The protein below binds the small molecule below.
Small molecule (SMILES): O=c1ccn([C@@H]2O[C@H](CO[P](=O)(O)O[C@H]3[C@@H](O)[C@H](n4ccc(=O)[nH]c4=O)O[C@@H]3COP(=O)(O)O)[C@@H](O)[C@H]2O)c(=O)[nH]1

Sequence of chain 1.A:
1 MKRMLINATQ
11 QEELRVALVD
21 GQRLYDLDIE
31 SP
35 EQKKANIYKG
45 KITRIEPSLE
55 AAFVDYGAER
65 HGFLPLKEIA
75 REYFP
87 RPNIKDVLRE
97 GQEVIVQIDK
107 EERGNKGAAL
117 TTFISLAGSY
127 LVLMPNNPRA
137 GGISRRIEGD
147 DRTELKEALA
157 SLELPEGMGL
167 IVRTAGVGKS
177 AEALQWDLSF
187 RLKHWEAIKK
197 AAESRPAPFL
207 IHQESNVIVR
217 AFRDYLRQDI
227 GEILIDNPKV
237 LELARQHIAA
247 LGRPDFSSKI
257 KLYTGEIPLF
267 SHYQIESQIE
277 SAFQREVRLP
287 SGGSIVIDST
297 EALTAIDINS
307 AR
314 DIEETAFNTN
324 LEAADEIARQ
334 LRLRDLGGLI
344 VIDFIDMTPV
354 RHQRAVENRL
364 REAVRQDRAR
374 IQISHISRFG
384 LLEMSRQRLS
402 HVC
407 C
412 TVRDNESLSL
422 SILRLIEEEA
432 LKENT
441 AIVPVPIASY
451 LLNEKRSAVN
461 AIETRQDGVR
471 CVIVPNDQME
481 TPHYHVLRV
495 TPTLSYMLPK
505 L

Binding-site contacts:
Ligand atom O4 contacts residue VAL128 of chain 1.A at 3.8 Å.
Ligand atom OP2 contacts residue THR170 of chain 1.A at 2.8 Å (h-bond).
Ligand atom C2 contacts residue ALA136 of chain 1.A at 4.0 Å (hydrophobic).
Ligand atom OP1 contacts residue ARG169 of chain 1.A at 2.6 Å (salt-bridge).
Ligand atom C2 contacts residue GLY137 of chain 1.A at 3.6 Å.
Ligand atom O2 contacts residue ALA136 of chain 1.A at 3.2 Å.
Ligand atom OP2 contacts residue SER140 of chain 1.A at 3.7 Å.
Ligand atom C5 contacts residue ARG169 of chain 1.A at 4.1 Å.
Ligand atom C5' contacts residue ILE139 of chain 1.A at 3.2 Å (hydrophobic).
Ligand atom C5' contacts residue SER140 of chain 1.A at 3.2 Å.
Ligand atom OP2 contacts residue ARG169 of chain 1.A at 3.6 Å.
Ligand atom O2 contacts residue GLY137 of chain 1.A at 2.8 Å (h-bond).
Ligand atom C6 contacts residue ILE167 of chain 1.A at 4.0 Å (hydrophobic).
Ligand atom OP3 contacts residue ARG142 of chain 1.A at 4.2 Å.
Ligand atom O4 contacts residue ALA123 of chain 1.A at 3.3 Å.
Ligand atom OP1 contacts residue SER140 of chain 1.A at 3.4 Å.
Ligand atom C5' contacts residue ARG141 of chain 1.A at 4.0 Å.
Ligand atom C5 contacts residue VAL128 of chain 1.A at 3.5 Å (hydrophobic).
Ligand atom N3 contacts residue ALA136 of chain 1.A at 3.7 Å.
Ligand atom C4 contacts residue VAL128 of chain 1.A at 3.8 Å (hydrophobic).
Ligand atom C6 contacts residue VAL128 of chain 1.A at 3.9 Å (hydrophobic).
Ligand atom C1' contacts residue GLY137 of chain 1.A at 3.7 Å.
Ligand atom P contacts residue THR170 of chain 1.A at 3.9 Å.
Ligand atom C4 contacts residue ALA123 of chain 1.A at 4.2 Å (hydrophobic).
Ligand atom N3 contacts residue ILE167 of chain 1.A at 4.0 Å.
Ligand atom C4 contacts residue ILE167 of chain 1.A at 4.1 Å (hydrophobic).
Ligand atom N3 contacts residue VAL128 of chain 1.A at 4.0 Å.
Ligand atom O4' contacts residue GLY137 of chain 1.A at 3.6 Å.
Ligand atom N1 contacts residue ILE167 of chain 1.A at 4.0 Å.
Ligand atom C2 contacts residue ILE167 of chain 1.A at 4.0 Å (hydrophobic).
Ligand atom P contacts residue ARG169 of chain 1.A at 3.5 Å.
Ligand atom O2 contacts residue ARG135 of chain 1.A at 4.1 Å.
Ligand atom C5 contacts residue ILE167 of chain 1.A at 4.1 Å (hydrophobic).
Ligand atom OP1 contacts residue ARG141 of chain 1.A at 2.5 Å (salt-bridge).
Ligand atom C4' contacts residue SER140 of chain 1.A at 4.1 Å.
Ligand atom OP3 contacts residue THR170 of chain 1.A at 3.6 Å.
Ligand atom P contacts residue ARG141 of chain 1.A at 3.9 Å.
Ligand atom OP2 contacts residue ARG141 of chain 1.A at 4.1 Å.
Ligand atom C4' contacts residue ILE139 of chain 1.A at 3.7 Å (hydrophobic).
Ligand atom O4' contacts residue ILE167 of chain 1.A at 3.8 Å.